Binding-site contacts:
Ligand atom CD1 contacts residue TYR94 of chain 6.W at 3.5 Å (hydrophobic).
Ligand atom C contacts residue ASN281 of chain 6.W at 3.8 Å.
Ligand atom CG contacts residue HIS277 of chain 6.W at 3.8 Å.
Ligand atom C contacts residue TYR94 of chain 6.W at 4.0 Å (hydrophobic).
Ligand atom CG1 contacts residue VAL280 of chain 6.W at 4.0 Å (hydrophobic).
Ligand atom CG2 contacts residue HIS277 of chain 6.W at 3.3 Å.
Ligand atom CG2 contacts residue LEU286 of chain 6.W at 3.7 Å (hydrophobic).
Ligand atom CD1 contacts residue TYR91 of chain 6.W at 3.9 Å (hydrophobic).
Ligand atom O contacts residue HIS277 of chain 6.W at 3.4 Å.
Ligand atom N contacts residue TYR273 of chain 6.W at 3.9 Å.
Ligand atom CD contacts residue HIS277 of chain 6.W at 3.9 Å.
Ligand atom CG2 contacts residue ASN281 of chain 6.W at 3.6 Å.
Ligand atom CG contacts residue ASP233 of chain 6.W at 3.0 Å.
Ligand atom CB contacts residue ASP233 of chain 6.W at 3.0 Å.
Ligand atom CD contacts residue TYR273 of chain 6.W at 3.3 Å (hydrophobic).
Ligand atom CG1 contacts residue TYR94 of chain 6.W at 3.8 Å (hydrophobic).
Ligand atom C contacts residue ASN227 of chain 6.W at 3.5 Å.
Ligand atom CA contacts residue ASN227 of chain 6.W at 3.7 Å.
Ligand atom N contacts residue ASN227 of chain 6.W at 3.0 Å (h-bond).
Ligand atom O contacts residue LYS234 of chain 6.W at 3.6 Å.
Ligand atom N contacts residue THR235 of chain 6.W at 3.5 Å (h-bond).
Ligand atom O contacts residue THR235 of chain 6.W at 3.0 Å (h-bond).
Ligand atom O contacts residue ASN227 of chain 6.W at 3.6 Å.
Ligand atom O contacts residue LEU286 of chain 6.W at 3.2 Å.
Ligand atom CG contacts residue LYS234 of chain 6.W at 3.3 Å.
Ligand atom C contacts residue THR235 of chain 6.W at 3.6 Å.
Ligand atom O contacts residue ASN281 of chain 6.W at 2.6 Å (h-bond).
Ligand atom C contacts residue THR235 of chain 6.W at 3.6 Å.
Ligand atom CB contacts residue LEU286 of chain 6.W at 3.9 Å (hydrophobic).
Ligand atom CG2 contacts residue PHE278 of chain 6.W at 3.7 Å (hydrophobic).
Ligand atom O contacts residue THR235 of chain 6.W at 3.1 Å (h-bond).
Ligand atom CB contacts residue HIS277 of chain 6.W at 3.7 Å.
Ligand atom CB contacts residue TYR238 of chain 6.W at 3.6 Å (hydrophobic).
Ligand atom C contacts residue LEU286 of chain 6.W at 3.8 Å (hydrophobic).
Ligand atom CA contacts residue THR235 of chain 6.W at 3.6 Å.
Ligand atom C contacts residue THR235 of chain 6.W at 3.6 Å.
Ligand atom CG contacts residue TYR273 of chain 6.W at 3.6 Å (hydrophobic).
Ligand atom N contacts residue THR235 of chain 6.W at 3.9 Å.
Ligand atom O contacts residue TYR94 of chain 6.W at 2.9 Å.
Ligand atom CG2 contacts residue GLU236 of chain 6.W at 3.3 Å.

This protein binds this small molecule.
Small molecule (SMILES): CC[C@H](C)[C@H](NC(=O)[C@H](CO)NC(=O)[C@H](CCCN=C(N)N)NC(=O)[C@@H](NC(=O)[C@@H]1CCCN1C(=O)[C@@H]1CCCN1C(=O)[C@H](C)N)C(C)C)C(=O)N[C@H](C=O)Cc1ccc(O)cc1

Sequence of chain 6.W:
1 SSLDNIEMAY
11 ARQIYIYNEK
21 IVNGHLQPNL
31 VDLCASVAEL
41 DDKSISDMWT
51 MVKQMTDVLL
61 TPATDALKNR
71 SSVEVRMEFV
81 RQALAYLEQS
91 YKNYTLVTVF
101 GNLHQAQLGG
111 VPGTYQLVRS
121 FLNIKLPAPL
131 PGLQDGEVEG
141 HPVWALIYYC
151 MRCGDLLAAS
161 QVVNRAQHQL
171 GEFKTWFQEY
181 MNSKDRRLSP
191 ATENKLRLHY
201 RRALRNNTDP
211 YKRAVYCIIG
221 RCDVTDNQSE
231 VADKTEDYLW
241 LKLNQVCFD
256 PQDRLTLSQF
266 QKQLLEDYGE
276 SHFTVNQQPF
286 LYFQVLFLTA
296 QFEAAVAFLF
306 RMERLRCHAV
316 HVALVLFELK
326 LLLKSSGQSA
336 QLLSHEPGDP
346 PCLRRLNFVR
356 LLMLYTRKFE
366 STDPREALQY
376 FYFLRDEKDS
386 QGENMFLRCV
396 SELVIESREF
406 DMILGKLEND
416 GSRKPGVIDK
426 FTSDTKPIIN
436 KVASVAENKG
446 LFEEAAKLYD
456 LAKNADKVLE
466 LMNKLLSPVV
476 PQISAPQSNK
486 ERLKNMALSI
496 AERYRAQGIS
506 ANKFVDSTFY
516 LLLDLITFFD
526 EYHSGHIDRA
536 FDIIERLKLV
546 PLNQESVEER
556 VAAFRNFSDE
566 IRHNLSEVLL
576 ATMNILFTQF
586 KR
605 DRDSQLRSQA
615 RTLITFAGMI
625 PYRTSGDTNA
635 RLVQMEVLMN